Binding-site contacts:
Ligand atom C5 contacts residue CYS19 of chain 1.B at 4.2 Å (hydrophobic).
Ligand atom C2 contacts residue THR18 of chain 1.B at 2.2 Å.
Ligand atom C1 contacts residue CYS58 of chain 1.B at 4.0 Å (hydrophobic).
Ligand atom C6 contacts residue VAL17 of chain 1.B at 3.8 Å (hydrophobic).
Ligand atom C6 contacts residue THR18 of chain 1.B at 4.3 Å.
Ligand atom C4 contacts residue THR18 of chain 1.B at 3.4 Å.
Ligand atom C1 contacts residue THR18 of chain 1.B at 4.4 Å.
Ligand atom O6 contacts residue THR18 of chain 1.B at 4.3 Å.
Ligand atom O3 contacts residue THR18 of chain 1.B at 4.0 Å.
Ligand atom O4 contacts residue THR18 of chain 1.B at 4.4 Å.
Ligand atom C3 contacts residue CYS19 of chain 1.B at 4.4 Å (hydrophobic).
Ligand atom C5 contacts residue VAL17 of chain 1.B at 4.0 Å (hydrophobic).
Ligand atom O2 contacts residue THR18 of chain 1.B at 2.6 Å (h-bond).
Ligand atom O2 contacts residue PRO59 of chain 1.B at 3.2 Å.
Ligand atom O5 contacts residue THR18 of chain 1.B at 4.2 Å.
Ligand atom C3 contacts residue THR18 of chain 1.B at 2.8 Å.
Ligand atom C2 contacts residue CYS58 of chain 1.B at 4.1 Å (hydrophobic).
Ligand atom C3 contacts residue CYS58 of chain 1.B at 3.7 Å (hydrophobic).
Ligand atom O2 contacts residue CYS58 of chain 1.B at 3.9 Å.
Ligand atom C5 contacts residue THR18 of chain 1.B at 2.9 Å.
Ligand atom O5 contacts residue THR18 of chain 1.B at 2.4 Å (h-bond).
Ligand atom O6 contacts residue VAL17 of chain 1.B at 3.5 Å.
Ligand atom C1 contacts residue CYS19 of chain 1.B at 4.3 Å (hydrophobic).
Ligand atom C2 contacts residue PRO59 of chain 1.B at 4.4 Å (hydrophobic).
Ligand atom C1 contacts residue THR18 of chain 1.B at 1.4 Å.

Sequence of chain 1.B:
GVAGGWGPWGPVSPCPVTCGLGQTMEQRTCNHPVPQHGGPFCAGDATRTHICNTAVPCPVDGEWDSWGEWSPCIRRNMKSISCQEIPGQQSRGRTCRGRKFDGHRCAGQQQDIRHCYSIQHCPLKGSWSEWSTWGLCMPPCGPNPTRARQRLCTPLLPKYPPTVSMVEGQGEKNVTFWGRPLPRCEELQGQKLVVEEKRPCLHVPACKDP

A small-molecule ligand and the protein it binds are described below.
Small molecule (SMILES): C[C@@H]1OC[C@@H](O)[C@H](O[C@@H]2O[C@H](CO)[C@@H](O)[C@H](O)[C@H]2O)[C@@H]1O